A protein and the small-molecule ligand that binds it are described below.
Small molecule (SMILES): CC(C)C[C@H](NC(=O)CN)C(=O)N[C@H](C(=O)N[C@H](C(=O)NCC(=O)N[C@@H](CO)C(=O)N[C@@H](CC(C)C)C(=O)N[C@@H](CCCN=C(N)N)C(=O)NCC=O)C(C)C)[C@@H](C)O

Sequence of chain 44.E:
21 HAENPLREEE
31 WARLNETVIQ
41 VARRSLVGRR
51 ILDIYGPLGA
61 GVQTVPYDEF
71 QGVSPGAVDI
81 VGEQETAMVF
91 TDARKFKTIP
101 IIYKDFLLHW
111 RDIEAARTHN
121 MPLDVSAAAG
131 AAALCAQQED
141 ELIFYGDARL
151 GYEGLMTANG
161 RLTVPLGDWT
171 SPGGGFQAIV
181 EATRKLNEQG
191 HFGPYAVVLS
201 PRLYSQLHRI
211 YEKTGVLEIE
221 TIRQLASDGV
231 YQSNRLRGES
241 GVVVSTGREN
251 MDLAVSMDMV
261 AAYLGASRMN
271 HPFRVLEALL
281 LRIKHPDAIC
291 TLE

Binding-site contacts:
Ligand atom CD contacts residue ARG50 of chain 44.E at 3.3 Å.
Ligand atom CB contacts residue MET259 of chain 44.E at 3.6 Å (hydrophobic).
Ligand atom NH1 contacts residue THR246 of chain 44.E at 3.2 Å (h-bond).
Ligand atom NE contacts residue ARG50 of chain 44.E at 3.1 Å (salt-bridge).
Ligand atom O contacts residue ARG43 of chain 44.E at 2.8 Å (salt-bridge).
Ligand atom CB contacts residue ARG49 of chain 44.E at 3.7 Å.
Ligand atom O contacts residue ILE39 of chain 44.E at 3.7 Å.
Ligand atom CD2 contacts residue ASP258 of chain 44.E at 3.4 Å.
Ligand atom NH1 contacts residue ASP53 of chain 44.E at 3.0 Å (salt-bridge).
Ligand atom NH2 contacts residue THR246 of chain 44.E at 3.0 Å (h-bond).
Ligand atom C contacts residue ARG49 of chain 44.E at 3.6 Å.
Ligand atom OG1 contacts residue MET259 of chain 44.E at 2.6 Å (h-bond).
Ligand atom O contacts residue ARG50 of chain 44.E at 3.4 Å.
Ligand atom N contacts residue ASP258 of chain 44.E at 3.2 Å (salt-bridge).
Ligand atom CB contacts residue ASP258 of chain 44.E at 3.7 Å.
Ligand atom NH2 contacts residue ASP228 of chain 44.E at 2.7 Å (salt-bridge).
Ligand atom CA contacts residue ASP258 of chain 44.E at 3.7 Å.
Ligand atom CA contacts residue ASP258 of chain 44.E at 3.6 Å.
Ligand atom CG2 contacts residue MET259 of chain 44.E at 3.7 Å (hydrophobic).
Ligand atom CB contacts residue ARG49 of chain 44.E at 3.5 Å.
Ligand atom N contacts residue ARG49 of chain 44.E at 3.7 Å.
Ligand atom N contacts residue ASP258 of chain 44.E at 2.8 Å (salt-bridge).
Ligand atom CZ contacts residue THR246 of chain 44.E at 3.3 Å.
Ligand atom CG2 contacts residue ALA42 of chain 44.E at 3.8 Å (hydrophobic).
Ligand atom CD2 contacts residue ARG43 of chain 44.E at 3.6 Å.
Ligand atom C contacts residue ARG43 of chain 44.E at 3.7 Å.
Ligand atom CA contacts residue ASP258 of chain 44.E at 3.7 Å.
Ligand atom CD contacts residue LEU52 of chain 44.E at 3.3 Å (hydrophobic).
Ligand atom N contacts residue ARG49 of chain 44.E at 3.6 Å (salt-bridge).
Ligand atom N contacts residue ARG49 of chain 44.E at 3.5 Å (salt-bridge).
Ligand atom OG1 contacts residue ASP258 of chain 44.E at 3.3 Å.
Ligand atom C contacts residue ASP258 of chain 44.E at 3.7 Å.
Ligand atom CB contacts residue ASP258 of chain 44.E at 3.5 Å.
Ligand atom O contacts residue ARG49 of chain 44.E at 3.1 Å (salt-bridge).
Ligand atom CD2 contacts residue ARG50 of chain 44.E at 3.6 Å.
Ligand atom CG contacts residue PRO57 of chain 44.E at 3.7 Å (hydrophobic).
Ligand atom O contacts residue ARG43 of chain 44.E at 2.8 Å (salt-bridge).
Ligand atom N contacts residue PRO57 of chain 44.E at 3.5 Å.
Ligand atom N contacts residue ASP258 of chain 44.E at 3.2 Å (salt-bridge).
Ligand atom CG2 contacts residue ASP258 of chain 44.E at 3.5 Å.